The protein below binds the small molecule below.
Small molecule (SMILES): CC(=O)N[C@@H]1[C@@H](O)[C@H](O)[C@@H](CO)O[C@H]1O

Binding-site contacts:
Ligand atom C3 contacts residue ASN127 of chain 1.A at 3.8 Å.
Ligand atom C7 contacts residue GLN126 of chain 1.A at 4.1 Å.
Ligand atom C5 contacts residue ASN127 of chain 1.A at 3.6 Å.
Ligand atom O7 contacts residue ASN127 of chain 1.A at 3.3 Å (h-bond).
Ligand atom C1 contacts residue ASN127 of chain 1.A at 1.4 Å.
Ligand atom O5 contacts residue ASN127 of chain 1.A at 2.2 Å (h-bond).
Ligand atom C2 contacts residue ASN127 of chain 1.A at 2.5 Å.
Ligand atom C7 contacts residue ASN127 of chain 1.A at 3.5 Å.
Ligand atom N2 contacts residue ASN127 of chain 1.A at 3.1 Å (h-bond).
Ligand atom C8 contacts residue GLN126 of chain 1.A at 3.8 Å.
Ligand atom C4 contacts residue ASN127 of chain 1.A at 4.2 Å.

Sequence of chain 1.A:
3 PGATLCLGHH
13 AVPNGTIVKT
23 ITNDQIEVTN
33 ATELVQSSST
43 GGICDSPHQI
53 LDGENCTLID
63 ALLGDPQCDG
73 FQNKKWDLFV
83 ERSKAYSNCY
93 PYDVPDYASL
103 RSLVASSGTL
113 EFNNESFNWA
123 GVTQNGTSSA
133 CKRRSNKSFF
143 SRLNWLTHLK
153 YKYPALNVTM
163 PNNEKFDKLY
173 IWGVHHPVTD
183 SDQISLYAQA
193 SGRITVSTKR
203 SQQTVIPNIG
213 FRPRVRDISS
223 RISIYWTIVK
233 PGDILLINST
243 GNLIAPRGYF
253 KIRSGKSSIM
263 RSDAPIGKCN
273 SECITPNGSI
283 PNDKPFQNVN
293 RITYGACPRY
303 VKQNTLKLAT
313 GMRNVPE